Binding-site contacts:
Ligand atom N1 contacts residue ILE162 of chain 1.A at 2.9 Å (h-bond).
Ligand atom N9 contacts residue ALA87 of chain 1.A at 3.7 Å.
Ligand atom C6 contacts residue ILE162 of chain 1.A at 3.8 Å (hydrophobic).
Ligand atom C2 contacts residue MET183 of chain 1.A at 3.8 Å (hydrophobic).
Ligand atom C2 contacts residue ILE162 of chain 1.A at 3.8 Å (hydrophobic).
Ligand atom C6 contacts residue ASP207 of chain 1.A at 3.9 Å.
Ligand atom N1 contacts residue ALA160 of chain 1.A at 3.9 Å.
Ligand atom C4 contacts residue VAL181 of chain 1.A at 3.7 Å (hydrophobic).
Ligand atom C5 contacts residue PHE161 of chain 1.A at 3.4 Å (hydrophobic).
Ligand atom C4 contacts residue PHE161 of chain 1.A at 3.9 Å (hydrophobic).
Ligand atom C4 contacts residue GLU182 of chain 1.A at 4.0 Å.
Ligand atom C2 contacts residue PHE161 of chain 1.A at 3.6 Å (hydrophobic).
Ligand atom C8 contacts residue GLY88 of chain 1.A at 3.5 Å.
Ligand atom N9 contacts residue SR11 of chain 1.C at 3.3 Å.
Ligand atom C5 contacts residue GLY88 of chain 1.A at 3.7 Å.
Ligand atom N7 contacts residue PHE161 of chain 1.A at 3.7 Å.
Ligand atom N7 contacts residue ALA87 of chain 1.A at 3.5 Å.
Ligand atom N3 contacts residue GLU182 of chain 1.A at 3.4 Å.
Ligand atom N6 contacts residue ASP207 of chain 1.A at 3.0 Å (salt-bridge).
Ligand atom N3 contacts residue SR11 of chain 1.C at 3.8 Å.
Ligand atom C5 contacts residue VAL181 of chain 1.A at 4.0 Å (hydrophobic).
Ligand atom C8 contacts residue SER86 of chain 1.A at 3.9 Å.
Ligand atom C8 contacts residue ASP207 of chain 1.A at 3.6 Å.
Ligand atom N7 contacts residue SER206 of chain 1.A at 3.7 Å.
Ligand atom N9 contacts residue SER86 of chain 1.A at 4.0 Å.
Ligand atom N1 contacts residue PHE161 of chain 1.A at 3.5 Å.
Ligand atom C8 contacts residue PHE217 of chain 1.A at 3.8 Å (hydrophobic).
Ligand atom N3 contacts residue MET183 of chain 1.A at 3.6 Å.
Ligand atom C5 contacts residue ASP207 of chain 1.A at 3.9 Å.
Ligand atom N6 contacts residue ILE162 of chain 1.A at 2.9 Å (h-bond).
Ligand atom N6 contacts residue ALA209 of chain 1.A at 3.8 Å.
Ligand atom N7 contacts residue GLY88 of chain 1.A at 3.3 Å (h-bond).
Ligand atom N6 contacts residue PHE161 of chain 1.A at 3.7 Å.
Ligand atom N7 contacts residue ASP207 of chain 1.A at 2.8 Å (salt-bridge).
Ligand atom N3 contacts residue VAL181 of chain 1.A at 3.9 Å.
Ligand atom C8 contacts residue SER206 of chain 1.A at 3.5 Å.
Ligand atom C2 contacts residue GLU182 of chain 1.A at 4.0 Å.
Ligand atom C2 contacts residue ALA160 of chain 1.A at 3.4 Å (hydrophobic).
Ligand atom C8 contacts residue ALA87 of chain 1.A at 3.3 Å (hydrophobic).
Ligand atom C6 contacts residue PHE161 of chain 1.A at 3.5 Å (hydrophobic).

This protein binds this small molecule.
Small molecule (SMILES): Nc1ncnc2[nH]cnc12

Sequence of chain 1.A:
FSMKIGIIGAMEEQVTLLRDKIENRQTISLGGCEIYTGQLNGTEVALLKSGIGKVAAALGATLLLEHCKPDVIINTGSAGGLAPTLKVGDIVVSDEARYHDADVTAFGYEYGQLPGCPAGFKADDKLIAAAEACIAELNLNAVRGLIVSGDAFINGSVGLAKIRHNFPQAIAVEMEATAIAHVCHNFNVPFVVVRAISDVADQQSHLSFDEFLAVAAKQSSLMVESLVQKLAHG